Binding-site contacts:
Ligand atom N contacts residue ARG180 of chain 1.B at 3.6 Å.
Ligand atom O contacts residue PRO43 of chain 1.B at 3.3 Å.
Ligand atom N contacts residue GLU80 of chain 1.B at 3.2 Å (salt-bridge).
Ligand atom OXT contacts residue ARG49 of chain 1.B at 4.1 Å.
Ligand atom C contacts residue PRO43 of chain 1.B at 3.9 Å (hydrophobic).
Ligand atom OXT contacts residue ASN82 of chain 1.B at 3.2 Å (h-bond).
Ligand atom CA contacts residue LEU186 of chain 1.B at 3.8 Å (hydrophobic).
Ligand atom CA contacts residue GLU80 of chain 1.B at 3.8 Å.
Ligand atom C contacts residue ASN82 of chain 1.B at 3.4 Å.
Ligand atom N contacts residue LEU186 of chain 1.B at 3.8 Å.
Ligand atom CA contacts residue ALA42 of chain 1.B at 4.5 Å (hydrophobic).
Ligand atom O contacts residue ASN82 of chain 1.B at 3.4 Å (h-bond).
Ligand atom CA contacts residue ASN82 of chain 1.B at 3.5 Å.
Ligand atom CA contacts residue PRO43 of chain 1.B at 3.8 Å (hydrophobic).
Ligand atom N contacts residue ASN82 of chain 1.B at 3.0 Å (h-bond).
Ligand atom N contacts residue ALA42 of chain 1.B at 4.2 Å.

The protein below binds the small molecule below.
Small molecule (SMILES): NCC(=O)O

Sequence of chain 1.B:
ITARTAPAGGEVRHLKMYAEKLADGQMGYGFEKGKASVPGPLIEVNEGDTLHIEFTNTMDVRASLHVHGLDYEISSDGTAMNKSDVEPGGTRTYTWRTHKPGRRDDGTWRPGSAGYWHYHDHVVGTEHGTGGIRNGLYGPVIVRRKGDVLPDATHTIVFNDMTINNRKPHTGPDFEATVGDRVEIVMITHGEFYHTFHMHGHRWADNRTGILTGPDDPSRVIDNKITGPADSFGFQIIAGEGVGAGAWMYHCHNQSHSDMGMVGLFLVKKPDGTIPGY